This small molecule binds to this protein.
Small molecule (SMILES): CC(=O)N[C@H]1[C@H](O[C@H]2[C@H](O)[C@@H](NC(C)=O)CO[C@@H]2CO)O[C@H](CO)[C@@H](O[C@@H]2O[C@H](CO[C@H]3O[C@H](CO[C@H]4O[C@H](CO)[C@@H](O)[C@H](O)[C@@H]4O)[C@@H](O)[C@H](O[C@H]4O[C@H](CO)[C@@H](O)[C@H](O)[C@@H]4O)[C@@H]3O)[C@@H](O)[C@H](O[C@H]3O[C@H](CO)[C@@H](O)[C@H](O)[C@@H]3O[C@H]3O[C@H](CO)[C@@H](O)[C@H](O)[C@@H]3O[C@H]3O[C@H](CO)[C@@H](O)[C@H](O)[C@@H]3O)[C@@H]2O)[C@@H]1O

Sequence of chain 1.C:
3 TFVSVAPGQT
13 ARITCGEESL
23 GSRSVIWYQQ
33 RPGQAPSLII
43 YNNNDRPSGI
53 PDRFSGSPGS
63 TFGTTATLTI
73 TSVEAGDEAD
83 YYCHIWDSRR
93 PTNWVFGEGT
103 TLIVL

Sequence of chain 1.B:
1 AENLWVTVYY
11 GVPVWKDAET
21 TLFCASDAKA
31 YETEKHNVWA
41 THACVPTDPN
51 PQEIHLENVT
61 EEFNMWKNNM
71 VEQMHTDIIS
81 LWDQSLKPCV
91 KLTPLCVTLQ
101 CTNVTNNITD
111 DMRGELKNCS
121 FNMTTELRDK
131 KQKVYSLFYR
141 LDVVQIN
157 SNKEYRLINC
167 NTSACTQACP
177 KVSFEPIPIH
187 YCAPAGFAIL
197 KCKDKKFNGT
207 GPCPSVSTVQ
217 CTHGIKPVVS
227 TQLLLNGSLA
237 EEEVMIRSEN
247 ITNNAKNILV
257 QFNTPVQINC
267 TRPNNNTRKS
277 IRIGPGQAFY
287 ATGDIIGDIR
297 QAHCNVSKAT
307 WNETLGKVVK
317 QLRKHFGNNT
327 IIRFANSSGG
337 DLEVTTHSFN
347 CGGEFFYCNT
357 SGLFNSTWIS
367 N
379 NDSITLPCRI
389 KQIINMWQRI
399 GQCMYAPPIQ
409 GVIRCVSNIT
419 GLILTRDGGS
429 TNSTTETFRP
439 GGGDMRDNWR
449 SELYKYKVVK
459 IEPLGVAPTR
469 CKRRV

Sequence of chain 1.D:
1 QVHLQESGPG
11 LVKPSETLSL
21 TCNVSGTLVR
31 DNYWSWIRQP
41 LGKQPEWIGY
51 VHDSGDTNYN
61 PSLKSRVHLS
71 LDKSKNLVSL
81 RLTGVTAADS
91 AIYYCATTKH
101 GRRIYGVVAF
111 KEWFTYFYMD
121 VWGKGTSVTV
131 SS

Binding-site contacts:
Ligand atom C1 contacts residue ASN301 of chain 1.B at 1.2 Å.
Ligand atom N2 contacts residue HIS299 of chain 1.B at 3.3 Å (h-bond).
Ligand atom C2 contacts residue GLY106 of chain 1.D at 3.3 Å.
Ligand atom O5 contacts residue SER381 of chain 1.B at 3.8 Å.
Ligand atom O4 contacts residue ASN44 of chain 1.C at 3.8 Å.
Ligand atom C2 contacts residue HIS299 of chain 1.B at 3.8 Å.
Ligand atom O4 contacts residue ILE104 of chain 1.D at 3.7 Å.
Ligand atom O4 contacts residue ASN45 of chain 1.C at 2.6 Å (h-bond).
Ligand atom C2 contacts residue ASN301 of chain 1.B at 2.6 Å.
Ligand atom C4 contacts residue SER62 of chain 1.C at 3.8 Å.
Ligand atom O6 contacts residue ARG296 of chain 1.B at 3.7 Å.
Ligand atom O4 contacts residue ARG103 of chain 1.D at 3.8 Å.
Ligand atom O6 contacts residue ASN44 of chain 1.C at 2.8 Å (h-bond).
Ligand atom C3 contacts residue ASN45 of chain 1.C at 3.8 Å.
Ligand atom C6 contacts residue ARG103 of chain 1.D at 3.6 Å.
Ligand atom O3 contacts residue PRO60 of chain 1.C at 3.4 Å.
Ligand atom C4 contacts residue ASN45 of chain 1.C at 3.7 Å.
Ligand atom O6 contacts residue SER381 of chain 1.B at 2.9 Å (h-bond).
Ligand atom O6 contacts residue THR383 of chain 1.B at 3.6 Å.
Ligand atom C3 contacts residue GLY106 of chain 1.D at 3.4 Å.
Ligand atom O3 contacts residue GLY61 of chain 1.C at 3.0 Å (h-bond).
Ligand atom O5 contacts residue ASN301 of chain 1.B at 2.0 Å (h-bond).
Ligand atom C6 contacts residue THR383 of chain 1.B at 3.8 Å.
Ligand atom C3 contacts residue ASN301 of chain 1.B at 3.7 Å.
Ligand atom C5 contacts residue THR383 of chain 1.B at 3.8 Å.
Ligand atom O3 contacts residue ILE104 of chain 1.D at 3.7 Å.
Ligand atom C4 contacts residue GLY106 of chain 1.D at 3.7 Å.
Ligand atom C4 contacts residue ILE104 of chain 1.D at 3.8 Å (hydrophobic).
Ligand atom C3 contacts residue HIS299 of chain 1.B at 3.6 Å.
Ligand atom O4 contacts residue VAL107 of chain 1.D at 3.8 Å.
Ligand atom O3 contacts residue GLY106 of chain 1.D at 2.8 Å (h-bond).
Ligand atom C8 contacts residue THR267 of chain 1.B at 3.7 Å.
Ligand atom O5 contacts residue ARG103 of chain 1.D at 3.2 Å (salt-bridge).
Ligand atom C5 contacts residue ILE104 of chain 1.D at 3.4 Å (hydrophobic).
Ligand atom O3 contacts residue ASN45 of chain 1.C at 3.3 Å (h-bond).
Ligand atom C3 contacts residue ILE104 of chain 1.D at 3.6 Å (hydrophobic).
Ligand atom O4 contacts residue SER62 of chain 1.C at 3.7 Å.
Ligand atom C6 contacts residue ILE104 of chain 1.D at 3.8 Å (hydrophobic).
Ligand atom N2 contacts residue ASN301 of chain 1.B at 3.2 Å (h-bond).
Ligand atom C5 contacts residue ASN301 of chain 1.B at 3.2 Å.